This small molecule binds to this protein.
Small molecule (SMILES): C[C@@H](O)[C@H](NC(=O)[C@H](Cc1ccc(O)cc1)NC(=O)[C@H](CO)NC(=O)[C@@H](N)CC(=O)O)C(=O)N[C@@H](CS)C(=O)O

Sequence of chain 2.E:
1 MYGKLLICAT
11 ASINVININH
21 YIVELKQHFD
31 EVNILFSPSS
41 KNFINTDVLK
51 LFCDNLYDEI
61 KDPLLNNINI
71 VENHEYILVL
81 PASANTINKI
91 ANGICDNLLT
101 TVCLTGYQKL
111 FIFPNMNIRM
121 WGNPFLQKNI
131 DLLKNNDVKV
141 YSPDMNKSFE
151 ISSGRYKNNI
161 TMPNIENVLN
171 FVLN

Binding-site contacts:
Ligand atom CB contacts residue ASN117 of chain 2.E at 3.5 Å.
Ligand atom C contacts residue ASN66 of chain 1.C at 3.6 Å.
Ligand atom O contacts residue ILE151 of chain 2.E at 3.0 Å (h-bond).
Ligand atom SG contacts residue FMN1 of chain 2.L at 3.5 Å.
Ligand atom OH contacts residue ASN19 of chain 1.G at 2.5 Å (h-bond).
Ligand atom CE1 contacts residue ASN17 of chain 2.E at 3.4 Å.
Ligand atom OG contacts residue THR161 of chain 2.E at 3.4 Å.
Ligand atom OG contacts residue MET162 of chain 2.E at 2.9 Å (h-bond).
Ligand atom CA contacts residue PHE149 of chain 2.E at 3.3 Å (hydrophobic).
Ligand atom N contacts residue ASN117 of chain 2.E at 3.0 Å (h-bond).
Ligand atom CZ contacts residue ASN19 of chain 1.G at 3.4 Å.
Ligand atom CE1 contacts residue ASN19 of chain 1.G at 3.4 Å.
Ligand atom OG1 contacts residue SER148 of chain 2.E at 3.4 Å (h-bond).
Ligand atom C contacts residue PHE149 of chain 2.E at 3.6 Å (hydrophobic).
Ligand atom O contacts residue GLU150 of chain 2.E at 3.4 Å.
Ligand atom O contacts residue ASN66 of chain 1.C at 3.0 Å (h-bond).
Ligand atom OH contacts residue ASN17 of chain 2.E at 3.5 Å (h-bond).
Ligand atom O contacts residue SER152 of chain 2.E at 3.3 Å (h-bond).
Ligand atom OH contacts residue HIS20 of chain 1.G at 3.5 Å (h-bond).
Ligand atom CE1 contacts residue ILE16 of chain 2.E at 3.5 Å (hydrophobic).
Ligand atom CA contacts residue ASN66 of chain 1.C at 3.6 Å.
Ligand atom O contacts residue PHE149 of chain 2.E at 3.5 Å (h-bond).
Ligand atom C contacts residue SER148 of chain 2.E at 3.6 Å.
Ligand atom CG2 contacts residue SER148 of chain 2.E at 3.3 Å.
Ligand atom CE1 contacts residue PHE52 of chain 1.G at 3.7 Å (hydrophobic).
Ligand atom O contacts residue PHE149 of chain 2.E at 3.0 Å (h-bond).
Ligand atom N contacts residue ASN14 of chain 2.E at 3.0 Å (h-bond).
Ligand atom C contacts residue SER148 of chain 2.E at 3.6 Å.
Ligand atom CG2 contacts residue ILE160 of chain 2.E at 3.6 Å (hydrophobic).
Ligand atom OXT contacts residue ASN117 of chain 2.E at 3.2 Å (h-bond).
Ligand atom CD1 contacts residue PHE52 of chain 1.G at 3.6 Å (hydrophobic).
Ligand atom O contacts residue ASN14 of chain 2.E at 3.1 Å (h-bond).
Ligand atom CA contacts residue ASN117 of chain 2.E at 3.6 Å.
Ligand atom CG contacts residue PHE52 of chain 1.G at 3.7 Å (hydrophobic).
Ligand atom CB contacts residue ASN66 of chain 1.C at 3.2 Å.
Ligand atom CB contacts residue ASN117 of chain 2.E at 3.6 Å.
Ligand atom O contacts residue SER148 of chain 2.E at 3.4 Å (h-bond).
Ligand atom N contacts residue SER148 of chain 2.E at 3.6 Å.
Ligand atom N contacts residue PHE149 of chain 2.E at 3.0 Å (h-bond).
Ligand atom CB contacts residue ILE68 of chain 1.C at 3.5 Å (hydrophobic).

Sequence of chain 1.G:
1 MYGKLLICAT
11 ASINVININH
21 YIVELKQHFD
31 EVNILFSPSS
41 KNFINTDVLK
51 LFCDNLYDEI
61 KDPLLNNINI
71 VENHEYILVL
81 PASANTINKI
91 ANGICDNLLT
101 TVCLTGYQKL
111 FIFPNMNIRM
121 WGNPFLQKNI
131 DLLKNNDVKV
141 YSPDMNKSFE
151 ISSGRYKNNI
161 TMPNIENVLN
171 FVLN

Sequence of chain 1.C:
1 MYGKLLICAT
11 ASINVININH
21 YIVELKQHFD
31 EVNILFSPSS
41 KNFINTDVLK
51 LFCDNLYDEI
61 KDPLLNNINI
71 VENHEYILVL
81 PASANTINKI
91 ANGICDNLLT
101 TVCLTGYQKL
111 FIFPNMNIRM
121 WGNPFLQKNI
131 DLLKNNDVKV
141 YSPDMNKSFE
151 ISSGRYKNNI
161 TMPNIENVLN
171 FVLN